Binding-site contacts:
Ligand atom C4 contacts residue ASN616 of chain 1.B at 4.2 Å.
Ligand atom C5 contacts residue ASN616 of chain 1.B at 3.6 Å.
Ligand atom O7 contacts residue ASN616 of chain 1.B at 3.1 Å (h-bond).
Ligand atom C2 contacts residue ASN616 of chain 1.B at 2.5 Å.
Ligand atom O5 contacts residue ASN616 of chain 1.B at 2.3 Å (h-bond).
Ligand atom C7 contacts residue ASN616 of chain 1.B at 3.3 Å.
Ligand atom C1 contacts residue ASN616 of chain 1.B at 1.4 Å.
Ligand atom O6 contacts residue ASN616 of chain 1.B at 4.2 Å.
Ligand atom C6 contacts residue ASN616 of chain 1.B at 4.4 Å.
Ligand atom C3 contacts residue ASN616 of chain 1.B at 3.9 Å.
Ligand atom N2 contacts residue ASN616 of chain 1.B at 3.1 Å (h-bond).

Sequence of chain 1.B:
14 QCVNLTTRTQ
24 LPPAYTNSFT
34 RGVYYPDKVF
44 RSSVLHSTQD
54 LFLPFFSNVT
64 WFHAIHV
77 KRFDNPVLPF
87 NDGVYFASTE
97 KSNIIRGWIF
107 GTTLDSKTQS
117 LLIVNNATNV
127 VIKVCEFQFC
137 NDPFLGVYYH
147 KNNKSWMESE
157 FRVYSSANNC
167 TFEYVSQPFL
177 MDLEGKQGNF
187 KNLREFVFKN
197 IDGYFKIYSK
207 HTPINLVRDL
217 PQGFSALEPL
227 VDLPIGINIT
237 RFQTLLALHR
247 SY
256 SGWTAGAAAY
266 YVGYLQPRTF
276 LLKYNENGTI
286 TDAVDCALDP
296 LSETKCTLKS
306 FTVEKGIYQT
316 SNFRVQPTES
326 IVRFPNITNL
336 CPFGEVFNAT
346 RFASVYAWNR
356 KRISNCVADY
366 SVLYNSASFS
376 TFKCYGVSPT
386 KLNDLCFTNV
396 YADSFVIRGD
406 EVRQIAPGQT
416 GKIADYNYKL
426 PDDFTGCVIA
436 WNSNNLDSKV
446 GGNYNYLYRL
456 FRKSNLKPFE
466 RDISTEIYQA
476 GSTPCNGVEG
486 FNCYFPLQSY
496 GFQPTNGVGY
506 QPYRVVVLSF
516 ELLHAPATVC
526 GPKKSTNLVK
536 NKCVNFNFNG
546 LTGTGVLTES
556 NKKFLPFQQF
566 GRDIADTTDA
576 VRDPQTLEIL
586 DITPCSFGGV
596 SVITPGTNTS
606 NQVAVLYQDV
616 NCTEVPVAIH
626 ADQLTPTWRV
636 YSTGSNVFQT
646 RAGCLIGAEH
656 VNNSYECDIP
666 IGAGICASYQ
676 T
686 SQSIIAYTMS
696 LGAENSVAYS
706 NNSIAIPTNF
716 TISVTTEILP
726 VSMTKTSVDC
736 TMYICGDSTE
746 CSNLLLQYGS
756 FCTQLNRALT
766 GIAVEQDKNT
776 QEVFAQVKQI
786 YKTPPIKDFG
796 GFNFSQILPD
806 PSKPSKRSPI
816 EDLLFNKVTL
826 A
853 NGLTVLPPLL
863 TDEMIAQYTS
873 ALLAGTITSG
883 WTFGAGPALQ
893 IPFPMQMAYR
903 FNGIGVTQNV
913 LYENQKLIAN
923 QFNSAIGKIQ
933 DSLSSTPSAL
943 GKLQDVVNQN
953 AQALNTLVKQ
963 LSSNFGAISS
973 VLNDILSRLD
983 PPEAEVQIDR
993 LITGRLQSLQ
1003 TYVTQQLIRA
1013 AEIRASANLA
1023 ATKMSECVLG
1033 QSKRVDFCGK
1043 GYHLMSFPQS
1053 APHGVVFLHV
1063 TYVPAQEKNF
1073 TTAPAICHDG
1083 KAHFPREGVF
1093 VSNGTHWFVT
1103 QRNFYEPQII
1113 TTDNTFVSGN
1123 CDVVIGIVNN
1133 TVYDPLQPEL

The small molecule below binds the protein below.
Small molecule (SMILES): CC(=O)N[C@@H]1[C@@H](O)[C@H](O)[C@@H](CO)O[C@H]1O